Binding-site contacts:
Ligand atom O7 contacts residue ASN154 of chain 3.B at 3.0 Å (h-bond).
Ligand atom O5 contacts residue ASN154 of chain 3.B at 2.5 Å (h-bond).
Ligand atom C7 contacts residue ASN154 of chain 3.B at 3.1 Å.
Ligand atom C3 contacts residue ASN154 of chain 3.B at 3.8 Å.
Ligand atom N2 contacts residue ASN154 of chain 3.B at 2.9 Å (h-bond).
Ligand atom C2 contacts residue ASN154 of chain 3.B at 2.5 Å.
Ligand atom C5 contacts residue ASN154 of chain 3.B at 3.7 Å.
Ligand atom C8 contacts residue GLY150 of chain 3.B at 3.9 Å.
Ligand atom C7 contacts residue GLY150 of chain 3.B at 4.4 Å.
Ligand atom C8 contacts residue SER151 of chain 3.B at 4.0 Å.
Ligand atom C8 contacts residue ALA147 of chain 3.B at 3.5 Å (hydrophobic).
Ligand atom C4 contacts residue ASN154 of chain 3.B at 4.3 Å.
Ligand atom C1 contacts residue ASN154 of chain 3.B at 1.4 Å.
Ligand atom C8 contacts residue ASN154 of chain 3.B at 4.3 Å.

Sequence of chain 3.B:
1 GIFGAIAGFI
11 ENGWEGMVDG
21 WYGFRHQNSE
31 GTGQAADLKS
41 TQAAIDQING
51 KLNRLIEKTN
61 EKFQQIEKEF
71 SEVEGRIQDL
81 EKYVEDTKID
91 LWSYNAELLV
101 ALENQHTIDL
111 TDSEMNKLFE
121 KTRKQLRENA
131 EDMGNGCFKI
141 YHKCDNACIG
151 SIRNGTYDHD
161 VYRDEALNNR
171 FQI

This small molecule binds to this protein.
Small molecule (SMILES): CC(=O)N[C@@H]1[C@@H](O)[C@H](O)[C@@H](CO)O[C@H]1O